This small molecule binds to this protein.
Small molecule (SMILES): Nc1nc(N)c(-c2cccc(Cl)c2)c(COc2cccc(OCCCC(=O)O)c2)n1

Binding-site contacts:
Ligand atom N3 contacts residue ALA16 of chain 1.A at 3.7 Å.
Ligand atom C4 contacts residue ASP54 of chain 1.A at 3.5 Å.
Ligand atom C6 contacts residue NDP1 of chain 1.D at 3.5 Å.
Ligand atom C2 contacts residue CYS15 of chain 1.A at 3.5 Å (hydrophobic).
Ligand atom NAG contacts residue LEU164 of chain 1.A at 3.1 Å (h-bond).
Ligand atom N1 contacts residue PHE58 of chain 1.A at 3.6 Å.
Ligand atom CAL contacts residue NDP1 of chain 1.D at 3.4 Å.
Ligand atom OBD contacts residue ARG122 of chain 1.A at 2.7 Å (salt-bridge).
Ligand atom C6 contacts residue ILE14 of chain 1.A at 3.6 Å (hydrophobic).
Ligand atom CAZ contacts residue PHE116 of chain 1.A at 3.7 Å (hydrophobic).
Ligand atom NAG contacts residue TYR170 of chain 1.A at 3.3 Å (h-bond).
Ligand atom NAG contacts residue ILE14 of chain 1.A at 2.9 Å (h-bond).
Ligand atom C6 contacts residue PHE58 of chain 1.A at 3.6 Å (hydrophobic).
Ligand atom NAH contacts residue ALA16 of chain 1.A at 3.8 Å.
Ligand atom NAG contacts residue NDP1 of chain 1.D at 3.7 Å.
Ligand atom CAS contacts residue LEU46 of chain 1.A at 3.6 Å (hydrophobic).
Ligand atom C5 contacts residue NDP1 of chain 1.D at 3.7 Å.
Ligand atom CAN contacts residue ASN108 of chain 1.A at 3.0 Å.
Ligand atom NAH contacts residue ASP54 of chain 1.A at 3.0 Å (salt-bridge).
Ligand atom CL contacts residue ILE112 of chain 1.A at 3.5 Å.
Ligand atom NAH contacts residue THR185 of chain 1.A at 3.4 Å (h-bond).
Ligand atom CAT contacts residue MET55 of chain 1.A at 3.5 Å (hydrophobic).
Ligand atom C2 contacts residue ASP54 of chain 1.A at 3.7 Å.
Ligand atom NAH contacts residue CYS15 of chain 1.A at 3.0 Å (h-bond).
Ligand atom NAH contacts residue ILE14 of chain 1.A at 3.7 Å.
Ligand atom C2 contacts residue ALA16 of chain 1.A at 3.7 Å (hydrophobic).
Ligand atom CAM contacts residue ASN108 of chain 1.A at 3.8 Å.
Ligand atom OBC contacts residue ARG122 of chain 1.A at 2.8 Å (salt-bridge).
Ligand atom N3 contacts residue ASP54 of chain 1.A at 2.7 Å (salt-bridge).
Ligand atom CAM contacts residue LEU46 of chain 1.A at 3.8 Å (hydrophobic).
Ligand atom CAJ contacts residue ASP54 of chain 1.A at 3.3 Å.
Ligand atom OBC contacts residue ARG59 of chain 1.A at 3.2 Å.
Ligand atom CAU contacts residue MET55 of chain 1.A at 3.4 Å (hydrophobic).
Ligand atom CAO contacts residue ASN108 of chain 1.A at 3.7 Å.
Ligand atom CBB contacts residue ARG122 of chain 1.A at 3.2 Å.
Ligand atom OBD contacts residue PHE58 of chain 1.A at 3.3 Å.
Ligand atom N1 contacts residue CYS15 of chain 1.A at 3.3 Å.
Ligand atom N1 contacts residue ILE14 of chain 1.A at 3.4 Å.
Ligand atom CAM contacts residue NDP1 of chain 1.D at 3.7 Å.
Ligand atom CBB contacts residue ARG59 of chain 1.A at 3.5 Å.

Sequence of chain 1.A:
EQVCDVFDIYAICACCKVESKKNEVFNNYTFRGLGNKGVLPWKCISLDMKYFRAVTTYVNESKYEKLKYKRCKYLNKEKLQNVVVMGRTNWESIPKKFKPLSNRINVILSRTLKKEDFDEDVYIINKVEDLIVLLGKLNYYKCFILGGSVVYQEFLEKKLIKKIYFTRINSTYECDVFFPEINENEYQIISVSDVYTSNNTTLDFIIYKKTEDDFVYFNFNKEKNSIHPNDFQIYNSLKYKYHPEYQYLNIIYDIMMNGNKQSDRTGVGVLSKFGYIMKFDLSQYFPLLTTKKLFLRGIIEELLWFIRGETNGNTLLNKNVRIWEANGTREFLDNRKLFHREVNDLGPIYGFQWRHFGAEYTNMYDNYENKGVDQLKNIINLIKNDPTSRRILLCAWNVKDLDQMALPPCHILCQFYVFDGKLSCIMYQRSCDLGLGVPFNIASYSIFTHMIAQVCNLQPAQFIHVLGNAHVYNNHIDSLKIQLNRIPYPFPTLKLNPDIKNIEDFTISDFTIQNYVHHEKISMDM